This protein binds this small molecule.
Small molecule (SMILES): OC[C@H]1O[C@H](O[C@H]2[C@H](O)[C@@H](O)[C@@H](O)O[C@@H]2CO)[C@H](O)[C@@H](O)[C@@H]1O

Sequence of chain 1.A:
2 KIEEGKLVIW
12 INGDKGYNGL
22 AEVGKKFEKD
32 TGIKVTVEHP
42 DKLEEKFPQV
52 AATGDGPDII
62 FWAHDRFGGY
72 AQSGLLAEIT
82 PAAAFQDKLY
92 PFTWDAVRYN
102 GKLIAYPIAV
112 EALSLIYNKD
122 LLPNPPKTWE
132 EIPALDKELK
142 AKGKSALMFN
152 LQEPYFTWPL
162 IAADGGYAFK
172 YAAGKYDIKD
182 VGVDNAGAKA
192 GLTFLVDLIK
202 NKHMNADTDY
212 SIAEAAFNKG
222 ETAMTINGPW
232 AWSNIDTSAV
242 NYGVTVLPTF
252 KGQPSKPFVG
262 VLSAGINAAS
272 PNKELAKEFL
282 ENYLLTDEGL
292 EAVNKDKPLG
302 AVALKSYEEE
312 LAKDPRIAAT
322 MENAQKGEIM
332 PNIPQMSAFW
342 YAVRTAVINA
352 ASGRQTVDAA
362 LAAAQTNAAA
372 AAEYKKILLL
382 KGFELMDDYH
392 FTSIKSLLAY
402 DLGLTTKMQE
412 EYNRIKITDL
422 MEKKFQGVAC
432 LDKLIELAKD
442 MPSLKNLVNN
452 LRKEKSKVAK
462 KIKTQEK

Binding-site contacts:
Ligand atom C4 contacts residue TRP341 of chain 1.A at 3.6 Å (hydrophobic).
Ligand atom C6 contacts residue TYR156 of chain 1.A at 3.8 Å (hydrophobic).
Ligand atom C1 contacts residue TYR156 of chain 1.A at 3.5 Å (hydrophobic).
Ligand atom C1 contacts residue ASP15 of chain 1.A at 3.4 Å.
Ligand atom O4 contacts residue ARG67 of chain 1.A at 2.8 Å (salt-bridge).
Ligand atom O1 contacts residue ASN13 of chain 1.A at 3.8 Å.
Ligand atom C3 contacts residue TRP63 of chain 1.A at 3.6 Å (hydrophobic).
Ligand atom O2 contacts residue GLU112 of chain 1.A at 2.6 Å (salt-bridge).
Ligand atom C6 contacts residue TRP341 of chain 1.A at 3.5 Å (hydrophobic).
Ligand atom C1 contacts residue TRP231 of chain 1.A at 3.7 Å (hydrophobic).
Ligand atom C6 contacts residue PRO155 of chain 1.A at 3.8 Å (hydrophobic).
Ligand atom O3 contacts residue ARG67 of chain 1.A at 2.9 Å (salt-bridge).
Ligand atom C4 contacts residue ARG67 of chain 1.A at 3.9 Å.
Ligand atom O2 contacts residue ALA64 of chain 1.A at 3.4 Å.
Ligand atom O6 contacts residue PRO155 of chain 1.A at 3.2 Å.
Ligand atom O6 contacts residue GLU154 of chain 1.A at 2.6 Å (salt-bridge).
Ligand atom O3 contacts residue TRP63 of chain 1.A at 3.2 Å (h-bond).
Ligand atom C3 contacts residue ASP66 of chain 1.A at 3.5 Å.
Ligand atom O1 contacts residue LYS16 of chain 1.A at 3.1 Å (salt-bridge).
Ligand atom O2 contacts residue TRP231 of chain 1.A at 3.9 Å.
Ligand atom C2 contacts residue GLU112 of chain 1.A at 3.4 Å.
Ligand atom C2 contacts residue TRP231 of chain 1.A at 3.8 Å (hydrophobic).
Ligand atom O1 contacts residue ASP15 of chain 1.A at 2.7 Å (salt-bridge).
Ligand atom O3 contacts residue ASP66 of chain 1.A at 2.6 Å (salt-bridge).
Ligand atom O2 contacts residue TRP63 of chain 1.A at 3.4 Å (h-bond).
Ligand atom O6 contacts residue PHE157 of chain 1.A at 3.8 Å.
Ligand atom O2 contacts residue MET331 of chain 1.A at 3.9 Å.
Ligand atom O6 contacts residue TYR156 of chain 1.A at 3.1 Å (h-bond).
Ligand atom O3 contacts residue GLU112 of chain 1.A at 3.8 Å.
Ligand atom C6 contacts residue PHE157 of chain 1.A at 3.9 Å (hydrophobic).
Ligand atom C2 contacts residue ASP66 of chain 1.A at 3.4 Å.
Ligand atom O2 contacts residue LYS16 of chain 1.A at 2.9 Å (salt-bridge).
Ligand atom O3 contacts residue TRP341 of chain 1.A at 3.9 Å.
Ligand atom O2 contacts residue ASP66 of chain 1.A at 2.6 Å (salt-bridge).
Ligand atom O5 contacts residue TYR156 of chain 1.A at 3.3 Å.
Ligand atom C4 contacts residue TYR156 of chain 1.A at 3.9 Å (hydrophobic).
Ligand atom O5 contacts residue ASP15 of chain 1.A at 4.0 Å.
Ligand atom O3 contacts residue ALA64 of chain 1.A at 3.4 Å.
Ligand atom C6 contacts residue GLU154 of chain 1.A at 3.5 Å.
Ligand atom C1 contacts residue LYS16 of chain 1.A at 3.9 Å.